Sequence of chain 1.A:
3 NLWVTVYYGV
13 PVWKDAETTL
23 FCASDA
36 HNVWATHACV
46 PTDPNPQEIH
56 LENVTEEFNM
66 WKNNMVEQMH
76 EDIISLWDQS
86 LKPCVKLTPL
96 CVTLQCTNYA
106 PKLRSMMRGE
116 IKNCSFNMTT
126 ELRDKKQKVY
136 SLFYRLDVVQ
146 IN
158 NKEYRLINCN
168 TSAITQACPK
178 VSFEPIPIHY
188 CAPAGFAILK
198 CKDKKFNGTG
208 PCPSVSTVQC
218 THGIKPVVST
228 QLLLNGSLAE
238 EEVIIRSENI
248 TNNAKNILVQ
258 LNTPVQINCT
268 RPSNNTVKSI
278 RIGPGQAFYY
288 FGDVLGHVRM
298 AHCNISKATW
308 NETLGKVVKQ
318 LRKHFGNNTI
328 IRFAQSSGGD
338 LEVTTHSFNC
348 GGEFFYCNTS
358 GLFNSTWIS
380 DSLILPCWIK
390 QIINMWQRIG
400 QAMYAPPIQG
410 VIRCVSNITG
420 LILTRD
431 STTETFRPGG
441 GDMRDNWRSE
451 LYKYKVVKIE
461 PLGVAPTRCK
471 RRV

A protein and the small-molecule ligand that binds it are described below.
Small molecule (SMILES): CC(=O)N[C@@H]1[C@@H](O)[C@H](O)[C@@H](CO)O[C@H]1O

Binding-site contacts:
Ligand atom C8 contacts residue ILE164 of chain 1.A at 3.6 Å (hydrophobic).
Ligand atom C4 contacts residue ASN167 of chain 1.A at 4.1 Å.
Ligand atom O5 contacts residue ASN167 of chain 1.A at 2.4 Å (h-bond).
Ligand atom C1 contacts residue ASN167 of chain 1.A at 1.4 Å.
Ligand atom C7 contacts residue ASN167 of chain 1.A at 3.4 Å.
Ligand atom C8 contacts residue VAL144 of chain 1.A at 3.9 Å (hydrophobic).
Ligand atom O7 contacts residue ILE164 of chain 1.A at 3.5 Å (h-bond).
Ligand atom C3 contacts residue ASN167 of chain 1.A at 3.7 Å.
Ligand atom N2 contacts residue ASN167 of chain 1.A at 2.8 Å (h-bond).
Ligand atom O7 contacts residue VAL144 of chain 1.A at 4.0 Å.
Ligand atom C8 contacts residue ASN167 of chain 1.A at 3.8 Å.
Ligand atom C5 contacts residue ASN167 of chain 1.A at 3.7 Å.
Ligand atom O7 contacts residue ASN167 of chain 1.A at 3.7 Å.
Ligand atom C7 contacts residue VAL144 of chain 1.A at 3.9 Å (hydrophobic).
Ligand atom C8 contacts residue CYS166 of chain 1.A at 4.3 Å (hydrophobic).
Ligand atom N2 contacts residue VAL144 of chain 1.A at 4.4 Å.
Ligand atom O3 contacts residue VAL144 of chain 1.A at 4.0 Å.
Ligand atom C8 contacts residue LEU163 of chain 1.A at 3.5 Å (hydrophobic).
Ligand atom C2 contacts residue ASN167 of chain 1.A at 2.4 Å.
Ligand atom C8 contacts residue ARG162 of chain 1.A at 3.5 Å.
Ligand atom C7 contacts residue ILE164 of chain 1.A at 3.9 Å (hydrophobic).